This protein binds this small molecule.
Small molecule (SMILES): CC(=O)N[C@@H]1[C@@H](O)[C@H](O)[C@@H](CO)O[C@H]1O

Sequence of chain 1.A:
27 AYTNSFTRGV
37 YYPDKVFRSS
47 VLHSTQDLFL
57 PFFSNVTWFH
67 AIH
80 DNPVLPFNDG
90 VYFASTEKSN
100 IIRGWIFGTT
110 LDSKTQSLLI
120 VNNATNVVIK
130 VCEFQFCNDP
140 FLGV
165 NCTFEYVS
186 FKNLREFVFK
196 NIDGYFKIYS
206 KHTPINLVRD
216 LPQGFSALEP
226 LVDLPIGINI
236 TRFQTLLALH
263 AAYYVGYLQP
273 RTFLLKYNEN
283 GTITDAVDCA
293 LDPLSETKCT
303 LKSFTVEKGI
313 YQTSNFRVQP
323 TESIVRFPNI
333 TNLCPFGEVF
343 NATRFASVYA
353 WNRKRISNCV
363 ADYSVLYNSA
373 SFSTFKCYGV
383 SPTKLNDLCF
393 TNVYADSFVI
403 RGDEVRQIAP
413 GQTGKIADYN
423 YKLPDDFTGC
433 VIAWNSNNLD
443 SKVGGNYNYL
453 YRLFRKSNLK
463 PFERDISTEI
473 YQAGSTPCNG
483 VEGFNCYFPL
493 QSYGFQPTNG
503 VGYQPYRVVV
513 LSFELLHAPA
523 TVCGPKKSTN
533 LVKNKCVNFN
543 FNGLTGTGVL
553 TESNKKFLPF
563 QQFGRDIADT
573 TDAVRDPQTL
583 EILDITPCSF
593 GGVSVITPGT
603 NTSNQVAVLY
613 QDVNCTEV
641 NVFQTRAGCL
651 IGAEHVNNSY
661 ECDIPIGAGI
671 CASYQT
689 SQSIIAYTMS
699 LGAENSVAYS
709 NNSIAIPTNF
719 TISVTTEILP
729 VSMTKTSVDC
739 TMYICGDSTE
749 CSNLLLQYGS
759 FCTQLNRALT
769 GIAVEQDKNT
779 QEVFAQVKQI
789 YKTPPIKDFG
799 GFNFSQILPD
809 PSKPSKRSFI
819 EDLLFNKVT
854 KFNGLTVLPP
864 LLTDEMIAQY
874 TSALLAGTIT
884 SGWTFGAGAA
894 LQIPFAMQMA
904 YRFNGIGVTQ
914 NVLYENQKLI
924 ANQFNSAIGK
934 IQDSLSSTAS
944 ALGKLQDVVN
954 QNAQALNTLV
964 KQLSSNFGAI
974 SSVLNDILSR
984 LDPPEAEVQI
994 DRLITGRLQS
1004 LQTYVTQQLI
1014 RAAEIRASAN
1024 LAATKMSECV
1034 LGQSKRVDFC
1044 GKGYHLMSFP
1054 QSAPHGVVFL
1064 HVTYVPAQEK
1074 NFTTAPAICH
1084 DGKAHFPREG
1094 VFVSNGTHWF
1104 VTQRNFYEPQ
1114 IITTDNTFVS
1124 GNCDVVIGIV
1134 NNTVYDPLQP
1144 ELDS

Binding-site contacts:
Ligand atom C4 contacts residue ASN657 of chain 1.A at 4.2 Å.
Ligand atom C1 contacts residue ASN657 of chain 1.A at 1.4 Å.
Ligand atom C3 contacts residue ASN657 of chain 1.A at 3.8 Å.
Ligand atom C5 contacts residue ASN657 of chain 1.A at 3.7 Å.
Ligand atom O5 contacts residue ASN657 of chain 1.A at 2.4 Å (h-bond).
Ligand atom O7 contacts residue ASN657 of chain 1.A at 4.0 Å.
Ligand atom N2 contacts residue ASN657 of chain 1.A at 2.9 Å (h-bond).
Ligand atom C7 contacts residue ASN657 of chain 1.A at 3.7 Å.
Ligand atom C2 contacts residue ASN657 of chain 1.A at 2.5 Å.
Ligand atom C8 contacts residue HIS655 of chain 1.A at 3.9 Å.